Binding-site contacts:
Ligand atom C2 contacts residue CYS108 of chain 1.A at 3.4 Å (hydrophobic).
Ligand atom CS contacts residue GLY88 of chain 1.A at 3.7 Å.
Ligand atom C2 contacts residue GLU139 of chain 1.A at 3.8 Å.
Ligand atom O2' contacts residue GLN34 of chain 1.A at 3.0 Å (h-bond).
Ligand atom N1 contacts residue ALA141 of chain 1.A at 3.1 Å (h-bond).
Ligand atom N6 contacts residue ASP140 of chain 1.A at 3.1 Å (salt-bridge).
Ligand atom C8 contacts residue SER159 of chain 1.A at 3.8 Å.
Ligand atom C5' contacts residue GLN55 of chain 1.A at 3.1 Å.
Ligand atom O2' contacts residue GLU109 of chain 1.A at 2.6 Å (salt-bridge).
Ligand atom S5' contacts residue ASP89 of chain 1.A at 3.2 Å (salt-bridge).
Ligand atom C4' contacts residue ASP158 of chain 1.A at 3.8 Å.
Ligand atom C4 contacts residue ILE110 of chain 1.A at 3.7 Å (hydrophobic).
Ligand atom O3' contacts residue GLU109 of chain 1.A at 2.6 Å (salt-bridge).
Ligand atom C2' contacts residue GLU109 of chain 1.A at 3.4 Å.
Ligand atom S5' contacts residue GLN55 of chain 1.A at 3.4 Å (h-bond).
Ligand atom N3 contacts residue CYS108 of chain 1.A at 3.7 Å.
Ligand atom C5 contacts residue ILE110 of chain 1.A at 3.9 Å (hydrophobic).
Ligand atom C2 contacts residue ILE110 of chain 1.A at 3.3 Å (hydrophobic).
Ligand atom S5' contacts residue GLY87 of chain 1.A at 3.8 Å.
Ligand atom O4' contacts residue ASP158 of chain 1.A at 3.7 Å.
Ligand atom CS contacts residue GLN55 of chain 1.A at 3.7 Å.
Ligand atom N7 contacts residue SER159 of chain 1.A at 3.9 Å.
Ligand atom C4' contacts residue GLY87 of chain 1.A at 3.6 Å.
Ligand atom C4' contacts residue GLU109 of chain 1.A at 3.5 Å.
Ligand atom C2 contacts residue ALA141 of chain 1.A at 3.8 Å (hydrophobic).
Ligand atom C1' contacts residue GLY86 of chain 1.A at 3.7 Å.
Ligand atom N3 contacts residue GLU109 of chain 1.A at 3.7 Å.
Ligand atom C5' contacts residue ASP158 of chain 1.A at 3.3 Å.
Ligand atom C3' contacts residue GLU109 of chain 1.A at 3.5 Å.
Ligand atom O2' contacts residue ASP111 of chain 1.A at 3.7 Å.
Ligand atom N3 contacts residue ILE110 of chain 1.A at 3.2 Å (h-bond).
Ligand atom C1' contacts residue GLU109 of chain 1.A at 3.2 Å.
Ligand atom N3 contacts residue GLY86 of chain 1.A at 3.5 Å.
Ligand atom C3' contacts residue LEU50 of chain 1.A at 3.8 Å (hydrophobic).
Ligand atom O3' contacts residue VAL114 of chain 1.A at 3.4 Å.
Ligand atom O4' contacts residue GLU109 of chain 1.A at 3.7 Å.
Ligand atom CS contacts residue VAL114 of chain 1.A at 3.8 Å (hydrophobic).
Ligand atom O4' contacts residue GLY86 of chain 1.A at 3.4 Å.
Ligand atom O4' contacts residue SER159 of chain 1.A at 3.9 Å.
Ligand atom CS contacts residue ASP89 of chain 1.A at 2.7 Å.

Sequence of chain 1.A:
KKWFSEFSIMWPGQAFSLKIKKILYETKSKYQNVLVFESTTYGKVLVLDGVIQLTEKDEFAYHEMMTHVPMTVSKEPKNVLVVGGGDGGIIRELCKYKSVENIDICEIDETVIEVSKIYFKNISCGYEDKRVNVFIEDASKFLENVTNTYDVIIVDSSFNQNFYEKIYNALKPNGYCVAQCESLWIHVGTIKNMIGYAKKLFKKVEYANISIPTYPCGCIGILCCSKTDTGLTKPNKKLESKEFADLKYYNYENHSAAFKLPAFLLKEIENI

This small molecule binds to this protein.
Small molecule (SMILES): CSC[C@H]1O[C@@H](n2cnc3c(N)ncnc32)[C@H](O)[C@@H]1O